Sequence of chain 1.G:
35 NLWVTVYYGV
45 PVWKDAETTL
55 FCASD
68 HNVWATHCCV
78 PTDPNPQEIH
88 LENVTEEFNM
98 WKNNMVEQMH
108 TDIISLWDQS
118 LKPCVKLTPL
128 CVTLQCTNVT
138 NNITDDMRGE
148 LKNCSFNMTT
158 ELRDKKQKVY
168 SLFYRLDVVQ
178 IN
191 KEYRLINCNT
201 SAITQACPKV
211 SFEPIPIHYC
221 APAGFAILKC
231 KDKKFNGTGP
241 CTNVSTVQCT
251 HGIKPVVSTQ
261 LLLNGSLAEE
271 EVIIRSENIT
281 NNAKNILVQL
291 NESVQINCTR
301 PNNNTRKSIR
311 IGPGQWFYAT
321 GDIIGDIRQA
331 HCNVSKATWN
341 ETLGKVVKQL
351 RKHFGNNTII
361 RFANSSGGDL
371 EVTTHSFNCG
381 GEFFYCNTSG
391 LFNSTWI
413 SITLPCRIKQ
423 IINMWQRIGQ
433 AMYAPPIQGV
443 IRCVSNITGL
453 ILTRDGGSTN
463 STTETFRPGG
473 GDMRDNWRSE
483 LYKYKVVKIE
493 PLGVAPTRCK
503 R

Binding-site contacts:
Ligand atom C4 contacts residue ASN264 of chain 1.G at 4.3 Å.
Ligand atom C6 contacts residue GLU213 of chain 1.G at 3.6 Å.
Ligand atom O5 contacts residue NAG1 of chain 1.GB at 3.7 Å.
Ligand atom O7 contacts residue VAL256 of chain 1.G at 4.0 Å.
Ligand atom O5 contacts residue VAL446 of chain 1.G at 4.2 Å.
Ligand atom C8 contacts residue PHE377 of chain 1.G at 4.1 Å (hydrophobic).
Ligand atom O6 contacts residue NAG1 of chain 1.GB at 3.3 Å.
Ligand atom C5 contacts residue GLU213 of chain 1.G at 3.5 Å.
Ligand atom C7 contacts residue VAL256 of chain 1.G at 4.2 Å (hydrophobic).
Ligand atom O3 contacts residue CYS379 of chain 1.G at 4.4 Å.
Ligand atom C6 contacts residue NAG1 of chain 1.GB at 4.3 Å.
Ligand atom C5 contacts residue ASN264 of chain 1.G at 3.8 Å.
Ligand atom C5 contacts residue NAG1 of chain 1.GB at 4.4 Å.
Ligand atom C2 contacts residue VAL446 of chain 1.G at 4.3 Å (hydrophobic).
Ligand atom C8 contacts residue LEU263 of chain 1.G at 3.7 Å (hydrophobic).
Ligand atom C3 contacts residue VAL446 of chain 1.G at 3.5 Å (hydrophobic).
Ligand atom O6 contacts residue GLY380 of chain 1.G at 4.0 Å.
Ligand atom C2 contacts residue SER447 of chain 1.G at 4.3 Å.
Ligand atom C4 contacts residue VAL446 of chain 1.G at 3.8 Å (hydrophobic).
Ligand atom C7 contacts residue VAL446 of chain 1.G at 4.2 Å (hydrophobic).
Ligand atom C8 contacts residue VAL446 of chain 1.G at 4.0 Å (hydrophobic).
Ligand atom N2 contacts residue ASN264 of chain 1.G at 2.9 Å (h-bond).
Ligand atom C3 contacts residue ASN264 of chain 1.G at 3.9 Å.
Ligand atom O5 contacts residue GLU213 of chain 1.G at 4.1 Å.
Ligand atom O7 contacts residue VAL446 of chain 1.G at 3.6 Å.
Ligand atom C1 contacts residue SER447 of chain 1.G at 4.0 Å.
Ligand atom C1 contacts residue NAG1 of chain 1.GB at 4.3 Å.
Ligand atom O7 contacts residue PRO214 of chain 1.G at 3.9 Å.
Ligand atom O4 contacts residue VAL446 of chain 1.G at 3.7 Å.
Ligand atom O7 contacts residue ASN264 of chain 1.G at 3.8 Å.
Ligand atom C7 contacts residue ASN264 of chain 1.G at 3.5 Å.
Ligand atom N2 contacts residue SER447 of chain 1.G at 3.7 Å.
Ligand atom O6 contacts residue SER211 of chain 1.G at 3.6 Å.
Ligand atom C1 contacts residue ASN264 of chain 1.G at 1.5 Å.
Ligand atom C5 contacts residue VAL446 of chain 1.G at 3.5 Å (hydrophobic).
Ligand atom C1 contacts residue VAL446 of chain 1.G at 4.0 Å (hydrophobic).
Ligand atom O5 contacts residue ASN264 of chain 1.G at 2.5 Å (h-bond).
Ligand atom C8 contacts residue VAL256 of chain 1.G at 3.6 Å (hydrophobic).
Ligand atom O5 contacts residue LYS254 of chain 1.G at 4.1 Å.
Ligand atom C2 contacts residue ASN264 of chain 1.G at 2.5 Å.

This protein binds this small molecule.
Small molecule (SMILES): CC(=O)N[C@H]1[C@H](O[C@H]2[C@H](O)[C@@H](NC(C)=O)CO[C@@H]2CO)O[C@H](CO)[C@@H](O[C@@H]2O[C@H](CO[C@H]3O[C@H](CO)[C@@H](O)[C@H](O)[C@@H]3O)[C@@H](O)[C@H](O[C@H]3O[C@H](CO)[C@@H](O)[C@H](O)[C@@H]3O)[C@@H]2O)[C@@H]1O